Sequence of chain 12.A:
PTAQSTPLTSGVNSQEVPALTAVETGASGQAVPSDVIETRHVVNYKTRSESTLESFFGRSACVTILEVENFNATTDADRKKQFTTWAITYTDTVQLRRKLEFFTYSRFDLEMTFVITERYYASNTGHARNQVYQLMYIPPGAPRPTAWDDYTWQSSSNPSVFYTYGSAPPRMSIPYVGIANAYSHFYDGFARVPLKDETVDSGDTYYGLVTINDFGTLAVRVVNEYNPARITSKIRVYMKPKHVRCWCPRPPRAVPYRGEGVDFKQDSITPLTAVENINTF

This protein binds this small molecule.
Small molecule (SMILES): CC(=O)N[C@H]1[C@H]([C@H](O)[C@H](O)CO)O[C@@](O)(C(=O)O)C[C@@H]1O

Binding-site contacts:
Ligand atom O8 contacts residue TYR145 of chain 13.A at 4.2 Å.
Ligand atom O10 contacts residue ASN96 of chain 12.A at 4.2 Å.
Ligand atom C11 contacts residue TYR250 of chain 12.A at 3.0 Å (hydrophobic).
Ligand atom O9 contacts residue ALA146 of chain 13.A at 3.3 Å.
Ligand atom O1B contacts residue ALA146 of chain 13.A at 4.3 Å.
Ligand atom C4 contacts residue TYR250 of chain 12.A at 4.2 Å (hydrophobic).
Ligand atom C10 contacts residue TYR250 of chain 12.A at 2.8 Å (hydrophobic).
Ligand atom N5 contacts residue TYR250 of chain 12.A at 3.8 Å.
Ligand atom O1B contacts residue SER147 of chain 13.A at 2.7 Å (h-bond).
Ligand atom C4 contacts residue PRO252 of chain 12.A at 4.3 Å (hydrophobic).
Ligand atom O4 contacts residue ASN251 of chain 12.A at 4.3 Å.
Ligand atom C11 contacts residue TYR145 of chain 13.A at 3.7 Å (hydrophobic).
Ligand atom O4 contacts residue TYR145 of chain 13.A at 4.2 Å.
Ligand atom O4 contacts residue PRO252 of chain 12.A at 4.0 Å.
Ligand atom C10 contacts residue TYR145 of chain 13.A at 3.6 Å (hydrophobic).
Ligand atom O1A contacts residue SER147 of chain 13.A at 3.1 Å (h-bond).
Ligand atom C5 contacts residue TYR250 of chain 12.A at 4.3 Å (hydrophobic).
Ligand atom C8 contacts residue ALA146 of chain 13.A at 4.4 Å (hydrophobic).
Ligand atom C11 contacts residue ARG143 of chain 13.A at 3.9 Å.
Ligand atom C3 contacts residue PRO252 of chain 12.A at 4.4 Å (hydrophobic).
Ligand atom O10 contacts residue TYR250 of chain 12.A at 2.2 Å (h-bond).
Ligand atom C1 contacts residue PRO252 of chain 12.A at 4.1 Å (hydrophobic).
Ligand atom C1 contacts residue SER147 of chain 13.A at 3.6 Å.
Ligand atom C7 contacts residue TYR145 of chain 13.A at 3.9 Å (hydrophobic).
Ligand atom C4 contacts residue TYR145 of chain 13.A at 3.6 Å (hydrophobic).
Ligand atom C6 contacts residue TYR145 of chain 13.A at 3.4 Å (hydrophobic).
Ligand atom N5 contacts residue TYR145 of chain 13.A at 2.6 Å (h-bond).
Ligand atom O1A contacts residue ALA146 of chain 13.A at 3.2 Å.
Ligand atom C5 contacts residue TYR145 of chain 13.A at 3.3 Å (hydrophobic).
Ligand atom C8 contacts residue TYR145 of chain 13.A at 4.2 Å (hydrophobic).
Ligand atom O4 contacts residue TYR250 of chain 12.A at 3.0 Å.
Ligand atom C9 contacts residue ALA146 of chain 13.A at 4.4 Å (hydrophobic).
Ligand atom O1B contacts residue PRO252 of chain 12.A at 3.4 Å.
Ligand atom C6 contacts residue ALA146 of chain 13.A at 4.3 Å (hydrophobic).
Ligand atom C1 contacts residue ALA146 of chain 13.A at 4.0 Å (hydrophobic).

Sequence of chain 13.A:
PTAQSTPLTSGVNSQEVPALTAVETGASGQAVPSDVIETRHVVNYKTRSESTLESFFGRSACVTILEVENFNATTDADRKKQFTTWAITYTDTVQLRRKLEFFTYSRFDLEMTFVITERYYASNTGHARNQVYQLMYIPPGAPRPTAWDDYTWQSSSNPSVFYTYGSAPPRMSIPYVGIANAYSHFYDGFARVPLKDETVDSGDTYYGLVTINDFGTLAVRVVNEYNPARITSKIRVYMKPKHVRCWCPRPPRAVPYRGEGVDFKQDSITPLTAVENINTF